This small molecule binds to this protein.
Small molecule (SMILES): CC(=O)N[C@@H]1[C@@H](O)[C@H](O)[C@@H](CO)O[C@H]1O

Binding-site contacts:
Ligand atom O5 contacts residue ASN308 of chain 1.E at 2.4 Å (h-bond).
Ligand atom C1 contacts residue ASN308 of chain 1.E at 1.5 Å.
Ligand atom C2 contacts residue ASN308 of chain 1.E at 2.4 Å.
Ligand atom C5 contacts residue ASN308 of chain 1.E at 3.7 Å.
Ligand atom C7 contacts residue ASN308 of chain 1.E at 3.3 Å.
Ligand atom C8 contacts residue LYS304 of chain 1.E at 3.6 Å.
Ligand atom O7 contacts residue ASN308 of chain 1.E at 3.5 Å (h-bond).
Ligand atom N2 contacts residue ASN308 of chain 1.E at 2.8 Å (h-bond).
Ligand atom C4 contacts residue ASN308 of chain 1.E at 4.1 Å.
Ligand atom C8 contacts residue ALA305 of chain 1.E at 3.8 Å (hydrophobic).
Ligand atom C8 contacts residue ASN308 of chain 1.E at 4.0 Å.
Ligand atom C3 contacts residue ASN308 of chain 1.E at 3.7 Å.

Sequence of chain 1.E:
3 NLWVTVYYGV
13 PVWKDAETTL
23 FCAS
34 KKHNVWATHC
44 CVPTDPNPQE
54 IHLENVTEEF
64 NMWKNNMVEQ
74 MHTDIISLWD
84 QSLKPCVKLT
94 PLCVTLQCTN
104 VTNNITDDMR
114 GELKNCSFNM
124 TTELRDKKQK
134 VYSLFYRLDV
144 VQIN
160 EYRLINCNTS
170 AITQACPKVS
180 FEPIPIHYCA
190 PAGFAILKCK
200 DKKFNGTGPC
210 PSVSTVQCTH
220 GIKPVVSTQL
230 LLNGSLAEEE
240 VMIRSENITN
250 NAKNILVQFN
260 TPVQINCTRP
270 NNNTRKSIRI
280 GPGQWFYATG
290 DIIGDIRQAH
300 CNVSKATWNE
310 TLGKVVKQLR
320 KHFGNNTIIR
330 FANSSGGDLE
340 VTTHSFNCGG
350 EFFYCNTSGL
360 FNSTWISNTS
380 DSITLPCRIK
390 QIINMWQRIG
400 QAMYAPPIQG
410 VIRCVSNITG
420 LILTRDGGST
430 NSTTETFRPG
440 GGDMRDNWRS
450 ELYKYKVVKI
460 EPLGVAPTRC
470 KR